The small molecule below binds the protein below.
Small molecule (SMILES): O=P(O)(O)C[C@@H](O)Cn1cncn1

Sequence of chain 2.A:
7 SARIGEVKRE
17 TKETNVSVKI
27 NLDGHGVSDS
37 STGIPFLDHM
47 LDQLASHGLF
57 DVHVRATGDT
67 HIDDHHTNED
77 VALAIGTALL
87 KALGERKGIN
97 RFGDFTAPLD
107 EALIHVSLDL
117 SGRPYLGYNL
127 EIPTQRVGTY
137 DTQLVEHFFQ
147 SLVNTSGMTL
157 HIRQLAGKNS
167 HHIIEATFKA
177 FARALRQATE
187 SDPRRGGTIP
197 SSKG

Sequence of chain 11.A:
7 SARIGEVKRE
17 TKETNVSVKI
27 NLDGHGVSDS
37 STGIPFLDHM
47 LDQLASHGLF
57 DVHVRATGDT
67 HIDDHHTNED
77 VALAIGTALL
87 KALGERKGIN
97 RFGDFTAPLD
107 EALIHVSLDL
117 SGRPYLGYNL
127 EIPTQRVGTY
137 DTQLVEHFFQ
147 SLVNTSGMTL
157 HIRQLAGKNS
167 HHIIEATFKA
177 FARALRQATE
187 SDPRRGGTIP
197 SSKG

Sequence of chain 3.A:
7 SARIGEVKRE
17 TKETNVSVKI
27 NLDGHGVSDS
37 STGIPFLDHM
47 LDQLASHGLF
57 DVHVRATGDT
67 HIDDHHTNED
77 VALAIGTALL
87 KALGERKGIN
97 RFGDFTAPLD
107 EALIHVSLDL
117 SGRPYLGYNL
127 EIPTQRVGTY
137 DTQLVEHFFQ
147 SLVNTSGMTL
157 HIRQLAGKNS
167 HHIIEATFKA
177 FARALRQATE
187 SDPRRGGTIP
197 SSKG

Binding-site contacts:
Ligand atom C8 contacts residue 5LD1 of chain 3.E at 0.3 Å.
Ligand atom C3 contacts residue MN1 of chain 3.C at 3.2 Å.
Ligand atom P9 contacts residue 5LD1 of chain 3.E at 0.2 Å.
Ligand atom O11 contacts residue 5LD1 of chain 3.E at 0.1 Å (h-bond).
Ligand atom O12 contacts residue ARG97 of chain 3.A at 2.8 Å (salt-bridge).
Ligand atom C5 contacts residue MN1 of chain 3.B at 3.3 Å.
Ligand atom N4 contacts residue MN1 of chain 3.C at 2.2 Å.
Ligand atom C7 contacts residue GLU19 of chain 11.A at 3.4 Å.
Ligand atom O10 contacts residue 5LD1 of chain 3.E at 0.5 Å (h-bond).
Ligand atom C7 contacts residue 5LD1 of chain 3.E at 0.5 Å.
Ligand atom N1 contacts residue HIS72 of chain 11.A at 3.3 Å (h-bond).
Ligand atom O12 contacts residue SER197 of chain 3.A at 2.6 Å (h-bond).
Ligand atom N4 contacts residue HIS71 of chain 11.A at 3.0 Å (h-bond).
Ligand atom C5 contacts residue MN1 of chain 3.C at 3.2 Å.
Ligand atom C6 contacts residue GLU171 of chain 2.A at 3.2 Å.
Ligand atom N4 contacts residue 5LD1 of chain 3.E at 0.1 Å (h-bond).
Ligand atom O13 contacts residue MN1 of chain 3.B at 2.4 Å.
Ligand atom C3 contacts residue 5LD1 of chain 3.E at 0.6 Å.
Ligand atom N1 contacts residue MN1 of chain 3.B at 2.2 Å.
Ligand atom O13 contacts residue 5LD1 of chain 3.E at 0.7 Å (h-bond).
Ligand atom C6 contacts residue 5LD1 of chain 3.E at 1.4 Å.
Ligand atom N1 contacts residue GLU171 of chain 2.A at 3.1 Å (salt-bridge).
Ligand atom N1 contacts residue 5LD1 of chain 3.E at 0.4 Å (h-bond).
Ligand atom O13 contacts residue HIS72 of chain 11.A at 3.2 Å (h-bond).
Ligand atom N4 contacts residue HIS168 of chain 2.A at 3.3 Å (h-bond).
Ligand atom O11 contacts residue ARG119 of chain 3.A at 2.9 Å (salt-bridge).
Ligand atom N2 contacts residue 5LD1 of chain 3.E at 0.8 Å (h-bond).
Ligand atom O12 contacts residue 5LD1 of chain 3.E at 0.3 Å (h-bond).
Ligand atom O13 contacts residue GLU171 of chain 2.A at 3.4 Å (salt-bridge).
Ligand atom C5 contacts residue HIS167 of chain 2.A at 3.3 Å.
Ligand atom O11 contacts residue LYS199 of chain 3.A at 2.6 Å (salt-bridge).
Ligand atom N4 contacts residue GLU75 of chain 11.A at 3.1 Å (salt-bridge).
Ligand atom O10 contacts residue ARG97 of chain 3.A at 2.8 Å (salt-bridge).
Ligand atom N2 contacts residue MN1 of chain 3.B at 3.3 Å.
Ligand atom C5 contacts residue 5LD1 of chain 3.E at 0.3 Å.
Ligand atom O10 contacts residue ARG119 of chain 3.A at 3.0 Å (salt-bridge).
Ligand atom O10 contacts residue LYS175 of chain 2.A at 2.8 Å (salt-bridge).
Ligand atom O13 contacts residue GLU19 of chain 11.A at 2.7 Å (salt-bridge).
Ligand atom C5 contacts residue HIS71 of chain 11.A at 3.1 Å.
Ligand atom N1 contacts residue HIS167 of chain 2.A at 3.1 Å (h-bond).